Sequence of chain 1.A:
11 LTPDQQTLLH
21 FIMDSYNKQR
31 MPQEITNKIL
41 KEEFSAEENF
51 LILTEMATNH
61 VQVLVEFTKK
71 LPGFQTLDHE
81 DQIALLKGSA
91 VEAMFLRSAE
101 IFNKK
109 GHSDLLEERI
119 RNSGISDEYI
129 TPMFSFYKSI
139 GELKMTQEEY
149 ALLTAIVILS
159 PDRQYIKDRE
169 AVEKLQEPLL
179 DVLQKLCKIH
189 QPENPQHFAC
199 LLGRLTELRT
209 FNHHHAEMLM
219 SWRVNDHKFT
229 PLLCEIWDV

A protein and the small-molecule ligand that binds it are described below.
Small molecule (SMILES): C[C@]12CC[C@H]3[C@@H](CC=C4C=C(C(=O)O)CC[C@@]43C)[C@@H]1CC[C@@H]2C(=O)c1ccc(O)cc1

Binding-site contacts:
Ligand atom C53 contacts residue LEU53 of chain 1.A at 3.5 Å (hydrophobic).
Ligand atom C54 contacts residue TRP220 of chain 1.A at 3.9 Å (hydrophobic).
Ligand atom O52 contacts residue HIS213 of chain 1.A at 3.6 Å (h-bond).
Ligand atom O76 contacts residue ARG97 of chain 1.A at 2.9 Å (salt-bridge).
Ligand atom C19 contacts residue SER98 of chain 1.A at 3.9 Å.
Ligand atom C28 contacts residue MET31 of chain 1.A at 3.5 Å (hydrophobic).
Ligand atom C18 contacts residue PHE95 of chain 1.A at 3.9 Å (hydrophobic).
Ligand atom C56 contacts residue TRP220 of chain 1.A at 3.9 Å (hydrophobic).
Ligand atom C4 contacts residue MET56 of chain 1.A at 3.9 Å (hydrophobic).
Ligand atom C3 contacts residue MET31 of chain 1.A at 3.6 Å (hydrophobic).
Ligand atom O82 contacts residue ILE101 of chain 1.A at 3.6 Å.
Ligand atom C1 contacts residue MET56 of chain 1.A at 3.7 Å (hydrophobic).
Ligand atom C54 contacts residue LEU53 of chain 1.A at 3.7 Å (hydrophobic).
Ligand atom C57 contacts residue TRP220 of chain 1.A at 3.9 Å (hydrophobic).
Ligand atom C56 contacts residue TRP235 of chain 1.A at 3.6 Å (hydrophobic).
Ligand atom C54 contacts residue PHE50 of chain 1.A at 4.0 Å (hydrophobic).
Ligand atom C19 contacts residue MET94 of chain 1.A at 3.1 Å (hydrophobic).
Ligand atom C12 contacts residue ALA57 of chain 1.A at 3.8 Å (hydrophobic).
Ligand atom C53 contacts residue TRP220 of chain 1.A at 3.6 Å (hydrophobic).
Ligand atom C55 contacts residue THR54 of chain 1.A at 3.4 Å.
Ligand atom O52 contacts residue MET216 of chain 1.A at 3.7 Å.
Ligand atom C8 contacts residue SER98 of chain 1.A at 3.8 Å.
Ligand atom O57 contacts residue PHE227 of chain 1.A at 3.3 Å.
Ligand atom C28 contacts residue ARG97 of chain 1.A at 3.5 Å.
Ligand atom O57 contacts residue PHE50 of chain 1.A at 3.5 Å.
Ligand atom C4 contacts residue MET31 of chain 1.A at 3.9 Å (hydrophobic).
Ligand atom O82 contacts residue MET31 of chain 1.A at 3.5 Å.
Ligand atom C52 contacts residue TRP220 of chain 1.A at 3.7 Å (hydrophobic).
Ligand atom O52 contacts residue PHE95 of chain 1.A at 3.8 Å.
Ligand atom C54 contacts residue THR54 of chain 1.A at 3.3 Å.
Ligand atom C7 contacts residue SER98 of chain 1.A at 3.4 Å.
Ligand atom C19 contacts residue ARG97 of chain 1.A at 3.9 Å.
Ligand atom C2 contacts residue HIS60 of chain 1.A at 3.8 Å.
Ligand atom C6 contacts residue MET56 of chain 1.A at 3.8 Å (hydrophobic).
Ligand atom C6 contacts residue SER98 of chain 1.A at 3.5 Å.
Ligand atom C57 contacts residue HIS213 of chain 1.A at 3.5 Å.
Ligand atom C5 contacts residue MET56 of chain 1.A at 3.6 Å (hydrophobic).
Ligand atom O57 contacts residue THR54 of chain 1.A at 2.5 Å (h-bond).
Ligand atom C4 contacts residue ILE101 of chain 1.A at 4.0 Å (hydrophobic).
Ligand atom C6 contacts residue LEU114 of chain 1.A at 3.7 Å (hydrophobic).